Sequence of chain 1.D:
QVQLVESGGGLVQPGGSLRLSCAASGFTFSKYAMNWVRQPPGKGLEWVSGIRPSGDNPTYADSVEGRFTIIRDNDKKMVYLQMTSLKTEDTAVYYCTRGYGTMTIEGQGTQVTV

Sequence of chain 1.B:
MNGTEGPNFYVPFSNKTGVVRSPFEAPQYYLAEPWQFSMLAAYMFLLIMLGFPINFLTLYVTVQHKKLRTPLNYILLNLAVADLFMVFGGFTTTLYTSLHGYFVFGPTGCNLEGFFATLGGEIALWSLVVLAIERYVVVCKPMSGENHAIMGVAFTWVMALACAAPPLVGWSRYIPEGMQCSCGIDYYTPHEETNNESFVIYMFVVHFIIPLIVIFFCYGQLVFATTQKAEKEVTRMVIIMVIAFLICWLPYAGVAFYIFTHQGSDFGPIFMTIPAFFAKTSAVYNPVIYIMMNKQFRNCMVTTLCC

The protein below binds the small molecule below.
Small molecule (SMILES): CC(=O)N[C@H]1[C@H](O[C@H]2[C@H](O)[C@@H](NC(C)=O)CO[C@@H]2CO)O[C@H](CO)[C@@H](O[C@@H]2O[C@H](CO[C@H]3O[C@H](CO)[C@@H](O)[C@H](O)[C@@H]3O)[C@@H](O)[C@H](O[C@H]3O[C@H](CO)[C@@H](O)[C@H](O)[C@@H]3O)[C@@H]2O)[C@@H]1O

Binding-site contacts:
Ligand atom C5 contacts residue GLN39 of chain 1.D at 3.7 Å.
Ligand atom C2 contacts residue ASN15 of chain 1.B at 2.5 Å.
Ligand atom O4 contacts residue LYS43 of chain 1.D at 3.1 Å.
Ligand atom C8 contacts residue ARG21 of chain 1.B at 3.4 Å.
Ligand atom N2 contacts residue ARG21 of chain 1.B at 3.4 Å (salt-bridge).
Ligand atom C3 contacts residue ASN15 of chain 1.B at 3.8 Å.
Ligand atom O4 contacts residue TYR95 of chain 1.D at 3.7 Å.
Ligand atom O4 contacts residue LEU45 of chain 1.D at 3.4 Å (h-bond).
Ligand atom C3 contacts residue GLY44 of chain 1.D at 3.7 Å.
Ligand atom C7 contacts residue ARG21 of chain 1.B at 3.5 Å.
Ligand atom C7 contacts residue ASN15 of chain 1.B at 3.5 Å.
Ligand atom O4 contacts residue GLN39 of chain 1.D at 3.3 Å (h-bond).
Ligand atom C1 contacts residue VAL20 of chain 1.B at 3.5 Å (hydrophobic).
Ligand atom C8 contacts residue PHE9 of chain 1.B at 3.6 Å (hydrophobic).
Ligand atom C2 contacts residue VAL20 of chain 1.B at 3.5 Å (hydrophobic).
Ligand atom C5 contacts residue GLY18 of chain 1.B at 3.5 Å.
Ligand atom O7 contacts residue THR4 of chain 1.B at 3.7 Å.
Ligand atom C6 contacts residue LYS43 of chain 1.D at 3.6 Å.
Ligand atom O6 contacts residue LEU45 of chain 1.D at 3.2 Å.
Ligand atom O3 contacts residue ARG21 of chain 1.B at 3.1 Å (salt-bridge).
Ligand atom O7 contacts residue ASN15 of chain 1.B at 3.7 Å.
Ligand atom O6 contacts residue LEU45 of chain 1.D at 3.5 Å.
Ligand atom C3 contacts residue ARG21 of chain 1.B at 3.8 Å.
Ligand atom O2 contacts residue LEU45 of chain 1.D at 3.6 Å (h-bond).
Ligand atom O4 contacts residue GLY44 of chain 1.D at 3.7 Å.
Ligand atom C1 contacts residue ASN15 of chain 1.B at 1.4 Å.
Ligand atom O5 contacts residue GLY44 of chain 1.D at 3.5 Å.
Ligand atom O2 contacts residue GLY44 of chain 1.D at 3.8 Å.
Ligand atom O6 contacts residue THR104 of chain 1.D at 3.3 Å.
Ligand atom O3 contacts residue GLY44 of chain 1.D at 3.5 Å.
Ligand atom O6 contacts residue GLY42 of chain 1.D at 3.4 Å (h-bond).
Ligand atom C8 contacts residue VAL20 of chain 1.B at 3.7 Å (hydrophobic).
Ligand atom N2 contacts residue ASN15 of chain 1.B at 2.9 Å (h-bond).
Ligand atom N2 contacts residue VAL20 of chain 1.B at 2.8 Å (h-bond).
Ligand atom C2 contacts residue GLN39 of chain 1.D at 3.7 Å.
Ligand atom O5 contacts residue ASN15 of chain 1.B at 2.4 Å (h-bond).
Ligand atom O2 contacts residue GLN39 of chain 1.D at 2.5 Å (h-bond).
Ligand atom C8 contacts residue SER22 of chain 1.B at 3.8 Å.
Ligand atom C7 contacts residue VAL20 of chain 1.B at 3.7 Å (hydrophobic).
Ligand atom C5 contacts residue ASN15 of chain 1.B at 3.7 Å.